Binding-site contacts:
Ligand atom C3 contacts residue PHE191 of chain 1.A at 3.4 Å (hydrophobic).
Ligand atom C contacts residue VAL110 of chain 1.A at 4.0 Å (hydrophobic).
Ligand atom C contacts residue TYR52 of chain 1.A at 4.2 Å (hydrophobic).
Ligand atom O contacts residue TRP51 of chain 1.A at 3.6 Å.
Ligand atom C6 contacts residue PHE191 of chain 1.A at 3.3 Å (hydrophobic).
Ligand atom N contacts residue TYR52 of chain 1.A at 3.5 Å.
Ligand atom C6 contacts residue PHE243 of chain 1.A at 3.7 Å (hydrophobic).
Ligand atom C9 contacts residue PHE191 of chain 1.A at 3.8 Å (hydrophobic).
Ligand atom C8 contacts residue TYR52 of chain 1.A at 3.9 Å (hydrophobic).
Ligand atom C5 contacts residue TYR52 of chain 1.A at 3.8 Å (hydrophobic).
Ligand atom C4 contacts residue TYR52 of chain 1.A at 3.5 Å (hydrophobic).
Ligand atom O contacts residue PHE191 of chain 1.A at 3.9 Å.
Ligand atom O1 contacts residue ALA156 of chain 1.A at 3.2 Å (h-bond).
Ligand atom C1 contacts residue TYR52 of chain 1.A at 3.5 Å (hydrophobic).
Ligand atom O contacts residue ALA265 of chain 1.A at 3.4 Å.
Ligand atom O1 contacts residue TRP51 of chain 1.A at 3.6 Å.
Ligand atom C5 contacts residue ILE214 of chain 1.A at 4.2 Å (hydrophobic).
Ligand atom C5 contacts residue PHE191 of chain 1.A at 4.1 Å (hydrophobic).
Ligand atom C9 contacts residue ALA156 of chain 1.A at 4.3 Å (hydrophobic).
Ligand atom C2 contacts residue PHE191 of chain 1.A at 3.5 Å (hydrophobic).
Ligand atom C2 contacts residue ALA156 of chain 1.A at 4.1 Å (hydrophobic).
Ligand atom C contacts residue THR159 of chain 1.A at 4.0 Å.
Ligand atom C contacts residue ILE214 of chain 1.A at 3.8 Å (hydrophobic).
Ligand atom C8 contacts residue VAL269 of chain 1.A at 3.8 Å (hydrophobic).
Ligand atom O1 contacts residue SER155 of chain 1.A at 3.9 Å.
Ligand atom N contacts residue PHE191 of chain 1.A at 3.6 Å.
Ligand atom C8 contacts residue PHE191 of chain 1.A at 3.6 Å (hydrophobic).
Ligand atom C1 contacts residue PHE191 of chain 1.A at 3.5 Å (hydrophobic).
Ligand atom C7 contacts residue VAL269 of chain 1.A at 4.3 Å (hydrophobic).
Ligand atom C7 contacts residue TYR52 of chain 1.A at 4.3 Å (hydrophobic).
Ligand atom C4 contacts residue TRP51 of chain 1.A at 4.3 Å (hydrophobic).
Ligand atom C4 contacts residue PHE191 of chain 1.A at 3.4 Å (hydrophobic).
Ligand atom C3 contacts residue TYR52 of chain 1.A at 3.5 Å (hydrophobic).
Ligand atom C7 contacts residue PRO210 of chain 1.A at 3.5 Å (hydrophobic).
Ligand atom C contacts residue PHE191 of chain 1.A at 4.1 Å (hydrophobic).
Ligand atom C6 contacts residue PRO210 of chain 1.A at 4.1 Å (hydrophobic).
Ligand atom C9 contacts residue TRP51 of chain 1.A at 4.0 Å (hydrophobic).
Ligand atom C2 contacts residue TYR52 of chain 1.A at 3.5 Å (hydrophobic).
Ligand atom C8 contacts residue TRP51 of chain 1.A at 3.5 Å (hydrophobic).
Ligand atom C7 contacts residue PHE191 of chain 1.A at 3.9 Å (hydrophobic).

Sequence of chain 1.A:
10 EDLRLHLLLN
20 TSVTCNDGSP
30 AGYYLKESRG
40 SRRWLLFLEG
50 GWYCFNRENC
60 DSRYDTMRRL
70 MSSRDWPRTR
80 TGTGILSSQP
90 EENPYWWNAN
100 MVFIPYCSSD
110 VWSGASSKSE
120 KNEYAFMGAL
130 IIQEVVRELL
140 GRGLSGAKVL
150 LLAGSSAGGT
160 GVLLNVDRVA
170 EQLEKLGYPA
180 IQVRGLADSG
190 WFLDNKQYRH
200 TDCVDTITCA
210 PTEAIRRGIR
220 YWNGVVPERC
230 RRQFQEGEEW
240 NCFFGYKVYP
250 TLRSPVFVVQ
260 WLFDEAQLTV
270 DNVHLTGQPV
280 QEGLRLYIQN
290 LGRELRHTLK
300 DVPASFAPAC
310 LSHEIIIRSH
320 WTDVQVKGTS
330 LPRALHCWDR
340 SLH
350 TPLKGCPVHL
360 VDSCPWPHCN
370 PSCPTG

A protein and the small-molecule ligand that binds it are described below.
Small molecule (SMILES): Cc1cc(C(=O)O)c(C)n1C1CC1